Binding-site contacts:
Ligand atom O7 contacts residue ILE1130 of chain 1.C at 4.3 Å.
Ligand atom O5 contacts residue ASN709 of chain 1.C at 2.3 Å (h-bond).
Ligand atom C8 contacts residue ILE1130 of chain 1.C at 3.9 Å (hydrophobic).
Ligand atom O7 contacts residue ASN709 of chain 1.C at 3.3 Å (h-bond).
Ligand atom C7 contacts residue ILE1130 of chain 1.C at 4.3 Å (hydrophobic).
Ligand atom C8 contacts residue ASN709 of chain 1.C at 4.5 Å.
Ligand atom C5 contacts residue ASN709 of chain 1.C at 3.5 Å.
Ligand atom C1 contacts residue ASP796 of chain 1.A at 4.0 Å.
Ligand atom O5 contacts residue ASP796 of chain 1.A at 4.1 Å.
Ligand atom N2 contacts residue ASN709 of chain 1.C at 3.0 Å (h-bond).
Ligand atom C1 contacts residue ASN709 of chain 1.C at 1.4 Å.
Ligand atom C7 contacts residue ASN709 of chain 1.C at 3.3 Å.
Ligand atom C3 contacts residue ASN709 of chain 1.C at 3.8 Å.
Ligand atom C8 contacts residue GLY1131 of chain 1.C at 3.4 Å.
Ligand atom C2 contacts residue ASN709 of chain 1.C at 2.6 Å.
Ligand atom C4 contacts residue ASN709 of chain 1.C at 4.2 Å.
Ligand atom O7 contacts residue ASP796 of chain 1.A at 4.0 Å.

Sequence of chain 1.A:
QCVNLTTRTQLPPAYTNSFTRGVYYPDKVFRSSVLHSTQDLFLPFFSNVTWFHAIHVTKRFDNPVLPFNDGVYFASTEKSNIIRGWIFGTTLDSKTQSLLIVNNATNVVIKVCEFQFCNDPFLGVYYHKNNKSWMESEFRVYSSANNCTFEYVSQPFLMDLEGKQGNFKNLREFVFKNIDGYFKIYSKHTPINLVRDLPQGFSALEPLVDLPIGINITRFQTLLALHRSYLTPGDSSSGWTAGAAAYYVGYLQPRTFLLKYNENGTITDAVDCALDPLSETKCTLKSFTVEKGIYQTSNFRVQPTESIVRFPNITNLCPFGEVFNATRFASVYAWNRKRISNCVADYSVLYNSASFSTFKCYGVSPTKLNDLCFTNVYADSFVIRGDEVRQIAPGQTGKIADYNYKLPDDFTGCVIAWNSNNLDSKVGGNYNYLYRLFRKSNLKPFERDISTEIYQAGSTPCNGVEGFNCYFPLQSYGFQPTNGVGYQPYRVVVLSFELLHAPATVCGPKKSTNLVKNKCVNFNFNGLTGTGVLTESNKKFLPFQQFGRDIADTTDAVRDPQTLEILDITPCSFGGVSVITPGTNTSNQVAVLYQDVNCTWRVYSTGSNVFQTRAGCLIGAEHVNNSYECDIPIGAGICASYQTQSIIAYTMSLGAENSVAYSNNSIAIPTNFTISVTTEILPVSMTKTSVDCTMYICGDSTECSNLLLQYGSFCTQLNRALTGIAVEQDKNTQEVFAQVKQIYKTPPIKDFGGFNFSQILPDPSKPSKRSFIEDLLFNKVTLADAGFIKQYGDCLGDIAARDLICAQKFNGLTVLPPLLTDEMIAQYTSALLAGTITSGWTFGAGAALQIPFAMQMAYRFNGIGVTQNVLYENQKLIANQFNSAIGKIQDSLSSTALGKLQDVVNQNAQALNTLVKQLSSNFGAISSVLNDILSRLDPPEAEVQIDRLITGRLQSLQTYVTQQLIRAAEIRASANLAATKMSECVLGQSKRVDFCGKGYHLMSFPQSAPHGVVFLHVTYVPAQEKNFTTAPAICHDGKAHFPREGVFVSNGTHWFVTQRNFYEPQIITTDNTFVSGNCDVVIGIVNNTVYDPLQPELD

Sequence of chain 1.C:
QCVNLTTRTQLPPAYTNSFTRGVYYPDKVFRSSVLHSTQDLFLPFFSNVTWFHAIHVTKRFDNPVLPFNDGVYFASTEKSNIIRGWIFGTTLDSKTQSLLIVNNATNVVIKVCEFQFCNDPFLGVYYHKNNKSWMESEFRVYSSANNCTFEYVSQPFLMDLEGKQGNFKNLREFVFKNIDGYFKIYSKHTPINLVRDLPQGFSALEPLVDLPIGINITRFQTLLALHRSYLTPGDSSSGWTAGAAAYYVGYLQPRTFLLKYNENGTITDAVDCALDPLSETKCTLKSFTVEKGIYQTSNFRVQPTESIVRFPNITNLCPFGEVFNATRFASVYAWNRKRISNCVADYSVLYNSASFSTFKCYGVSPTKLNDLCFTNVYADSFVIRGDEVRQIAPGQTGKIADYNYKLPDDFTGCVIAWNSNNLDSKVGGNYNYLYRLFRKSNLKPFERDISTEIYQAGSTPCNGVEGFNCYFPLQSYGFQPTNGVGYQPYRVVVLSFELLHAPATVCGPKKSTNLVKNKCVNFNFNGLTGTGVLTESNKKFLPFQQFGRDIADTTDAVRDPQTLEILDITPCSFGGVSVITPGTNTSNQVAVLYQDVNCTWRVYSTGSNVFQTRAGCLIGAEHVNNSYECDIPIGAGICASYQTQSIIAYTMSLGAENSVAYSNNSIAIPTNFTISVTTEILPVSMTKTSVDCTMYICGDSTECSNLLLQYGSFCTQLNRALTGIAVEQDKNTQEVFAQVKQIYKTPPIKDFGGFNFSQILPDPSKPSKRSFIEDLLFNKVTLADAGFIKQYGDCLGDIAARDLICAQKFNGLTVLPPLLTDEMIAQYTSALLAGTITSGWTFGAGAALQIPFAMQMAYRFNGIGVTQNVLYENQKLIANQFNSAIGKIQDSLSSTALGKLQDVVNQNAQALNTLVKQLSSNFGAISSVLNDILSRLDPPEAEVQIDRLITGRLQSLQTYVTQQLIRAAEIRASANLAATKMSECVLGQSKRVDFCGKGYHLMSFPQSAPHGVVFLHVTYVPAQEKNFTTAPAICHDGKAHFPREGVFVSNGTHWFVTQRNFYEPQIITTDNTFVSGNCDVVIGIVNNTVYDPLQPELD

This protein binds this small molecule.
Small molecule (SMILES): CC(=O)N[C@@H]1[C@@H](O)[C@H](O)[C@@H](CO)O[C@H]1O